Sequence of chain 1.C:
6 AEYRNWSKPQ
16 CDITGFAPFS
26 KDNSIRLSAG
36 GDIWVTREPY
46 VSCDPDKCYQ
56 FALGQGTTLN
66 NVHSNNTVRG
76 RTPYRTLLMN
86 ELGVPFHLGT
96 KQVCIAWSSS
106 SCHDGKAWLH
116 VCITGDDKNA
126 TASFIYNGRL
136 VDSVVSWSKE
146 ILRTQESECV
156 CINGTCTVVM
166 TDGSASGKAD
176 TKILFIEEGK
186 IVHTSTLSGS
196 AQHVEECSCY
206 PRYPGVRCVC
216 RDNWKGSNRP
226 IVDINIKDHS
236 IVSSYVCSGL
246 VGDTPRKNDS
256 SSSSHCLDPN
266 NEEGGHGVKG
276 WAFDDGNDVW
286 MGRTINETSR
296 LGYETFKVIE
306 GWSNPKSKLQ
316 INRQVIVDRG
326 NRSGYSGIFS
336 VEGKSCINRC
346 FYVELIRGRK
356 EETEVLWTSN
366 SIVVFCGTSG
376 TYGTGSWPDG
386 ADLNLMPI

Binding-site contacts:
Ligand atom C1 contacts residue SER294 of chain 1.C at 3.8 Å.
Ligand atom C4 contacts residue ASN291 of chain 1.C at 4.2 Å.
Ligand atom O7 contacts residue ASN291 of chain 1.C at 3.7 Å.
Ligand atom O7 contacts residue ARG324 of chain 1.C at 3.2 Å (salt-bridge).
Ligand atom C1 contacts residue THR293 of chain 1.C at 4.0 Å.
Ligand atom C3 contacts residue ASN291 of chain 1.C at 3.8 Å.
Ligand atom C5 contacts residue SER294 of chain 1.C at 4.3 Å.
Ligand atom C7 contacts residue GLU292 of chain 1.C at 4.2 Å.
Ligand atom C6 contacts residue SER294 of chain 1.C at 4.4 Å.
Ligand atom C1 contacts residue ASN291 of chain 1.C at 1.5 Å.
Ligand atom C5 contacts residue ASN291 of chain 1.C at 3.7 Å.
Ligand atom N2 contacts residue GLU292 of chain 1.C at 4.3 Å.
Ligand atom C7 contacts residue ASN291 of chain 1.C at 3.5 Å.
Ligand atom O5 contacts residue LEU296 of chain 1.C at 4.4 Å.
Ligand atom C8 contacts residue ARG324 of chain 1.C at 3.9 Å.
Ligand atom O5 contacts residue THR293 of chain 1.C at 4.4 Å.
Ligand atom N2 contacts residue ASN291 of chain 1.C at 2.8 Å (h-bond).
Ligand atom C7 contacts residue ARG324 of chain 1.C at 3.9 Å.
Ligand atom O5 contacts residue ASN291 of chain 1.C at 2.4 Å (h-bond).
Ligand atom C8 contacts residue GLU292 of chain 1.C at 3.3 Å.
Ligand atom C2 contacts residue ASN291 of chain 1.C at 2.4 Å.
Ligand atom O5 contacts residue SER294 of chain 1.C at 3.2 Å (h-bond).

A small-molecule ligand and the protein it binds are described below.
Small molecule (SMILES): CC(=O)N[C@@H]1[C@@H](O)[C@H](O)[C@@H](CO)O[C@H]1O